Sequence of chain 1.A:
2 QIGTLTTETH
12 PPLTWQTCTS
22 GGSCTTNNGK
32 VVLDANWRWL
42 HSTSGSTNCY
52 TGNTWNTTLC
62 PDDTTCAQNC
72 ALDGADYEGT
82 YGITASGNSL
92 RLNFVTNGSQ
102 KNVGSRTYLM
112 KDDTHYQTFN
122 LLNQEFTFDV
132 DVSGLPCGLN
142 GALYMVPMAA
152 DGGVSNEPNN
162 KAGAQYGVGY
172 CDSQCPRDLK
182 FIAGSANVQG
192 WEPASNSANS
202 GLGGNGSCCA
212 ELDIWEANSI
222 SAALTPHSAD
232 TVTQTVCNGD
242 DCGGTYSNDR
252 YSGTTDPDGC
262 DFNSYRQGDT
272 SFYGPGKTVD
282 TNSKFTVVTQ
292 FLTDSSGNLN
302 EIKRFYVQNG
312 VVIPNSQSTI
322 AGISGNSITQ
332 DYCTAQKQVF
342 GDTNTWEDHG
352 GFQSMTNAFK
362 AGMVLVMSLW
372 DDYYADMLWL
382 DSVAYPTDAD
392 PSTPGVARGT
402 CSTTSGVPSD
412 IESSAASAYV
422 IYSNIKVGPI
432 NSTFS

Binding-site contacts:
Ligand atom C6 contacts residue SER196 of chain 1.A at 4.3 Å.
Ligand atom C4 contacts residue ASN197 of chain 1.A at 4.3 Å.
Ligand atom C1 contacts residue ASN197 of chain 1.A at 4.0 Å.
Ligand atom C2 contacts residue ASN197 of chain 1.A at 4.3 Å.
Ligand atom C5 contacts residue SER196 of chain 1.A at 3.0 Å.
Ligand atom C4 contacts residue SER196 of chain 1.A at 3.8 Å.
Ligand atom C3 contacts residue SER196 of chain 1.A at 3.4 Å.
Ligand atom O4 contacts residue ASN197 of chain 1.A at 4.0 Å.
Ligand atom O6 contacts residue SER196 of chain 1.A at 4.5 Å.
Ligand atom O5 contacts residue SER196 of chain 1.A at 2.4 Å (h-bond).
Ligand atom O3 contacts residue TYR374 of chain 1.A at 3.8 Å.
Ligand atom C2 contacts residue SER196 of chain 1.A at 2.6 Å.
Ligand atom C5 contacts residue ASN197 of chain 1.A at 4.5 Å.
Ligand atom O2 contacts residue SER196 of chain 1.A at 3.8 Å.
Ligand atom C3 contacts residue ASN197 of chain 1.A at 3.9 Å.
Ligand atom C1 contacts residue SER196 of chain 1.A at 1.4 Å.
Ligand atom C3 contacts residue TYR374 of chain 1.A at 4.1 Å (hydrophobic).

A small-molecule ligand and the protein it binds are described below.
Small molecule (SMILES): OC[C@H]1O[C@H](O)[C@@H](O)[C@@H](O)[C@@H]1O